Sequence of chain 1.A:
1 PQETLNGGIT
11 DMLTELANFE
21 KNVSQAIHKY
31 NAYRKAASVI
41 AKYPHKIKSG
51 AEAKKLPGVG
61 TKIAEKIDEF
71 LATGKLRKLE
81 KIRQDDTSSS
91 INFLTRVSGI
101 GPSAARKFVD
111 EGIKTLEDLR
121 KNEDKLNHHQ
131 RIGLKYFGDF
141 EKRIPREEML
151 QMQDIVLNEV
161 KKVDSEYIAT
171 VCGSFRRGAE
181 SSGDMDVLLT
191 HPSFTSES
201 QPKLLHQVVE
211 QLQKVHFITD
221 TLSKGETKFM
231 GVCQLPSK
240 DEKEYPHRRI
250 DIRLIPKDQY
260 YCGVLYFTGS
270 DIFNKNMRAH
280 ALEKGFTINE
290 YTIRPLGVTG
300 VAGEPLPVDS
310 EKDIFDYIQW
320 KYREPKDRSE

This protein binds this small molecule.
Small molecule (SMILES): Cc1cn([C@H]2C[C@H](O)[C@@H](COP(=O)(O)NP(=O)(O)OP(=O)(O)O)O2)c(=O)[nH]c1=O

Binding-site contacts:
Ligand atom O2B contacts residue GLY173 of chain 1.A at 3.3 Å.
Ligand atom C2 contacts residue ASP270 of chain 1.A at 3.5 Å.
Ligand atom O2B contacts residue ASP186 of chain 1.A at 3.6 Å.
Ligand atom C6 contacts residue ASP270 of chain 1.A at 3.1 Å.
Ligand atom O1B contacts residue ARG177 of chain 1.A at 2.8 Å (salt-bridge).
Ligand atom O3' contacts residue SER269 of chain 1.A at 3.7 Å.
Ligand atom O1A contacts residue MG1 of chain 1.E at 2.3 Å.
Ligand atom N1 contacts residue ASP270 of chain 1.A at 3.4 Å (salt-bridge).
Ligand atom PG contacts residue SER174 of chain 1.A at 3.5 Å.
Ligand atom O3' contacts residue GLY268 of chain 1.A at 3.1 Å.
Ligand atom C5M contacts residue ASP270 of chain 1.A at 3.4 Å.
Ligand atom PG contacts residue MG1 of chain 1.F at 3.2 Å.
Ligand atom N3A contacts residue MG1 of chain 1.F at 3.6 Å.
Ligand atom N3 contacts residue ASP270 of chain 1.A at 3.5 Å (salt-bridge).
Ligand atom O3B contacts residue MG1 of chain 1.F at 3.5 Å.
Ligand atom PA contacts residue MG1 of chain 1.E at 3.4 Å.
Ligand atom O3B contacts residue SER174 of chain 1.A at 3.5 Å.
Ligand atom PA contacts residue MG1 of chain 1.F at 3.3 Å.
Ligand atom O3' contacts residue ASP270 of chain 1.A at 3.8 Å.
Ligand atom C4 contacts residue ASP270 of chain 1.A at 3.4 Å.
Ligand atom O1A contacts residue ASP184 of chain 1.A at 3.1 Å (salt-bridge).
Ligand atom O3G contacts residue SER174 of chain 1.A at 2.5 Å (h-bond).
Ligand atom O1B contacts residue SER174 of chain 1.A at 3.5 Å (h-bond).
Ligand atom O1G contacts residue ASP184 of chain 1.A at 2.9 Å (salt-bridge).
Ligand atom O1A contacts residue MG1 of chain 1.F at 2.2 Å.
Ligand atom O1A contacts residue ASP186 of chain 1.A at 3.0 Å (salt-bridge).
Ligand atom O1G contacts residue GLY183 of chain 1.A at 3.7 Å.
Ligand atom C5' contacts residue ASP186 of chain 1.A at 3.3 Å.
Ligand atom PB contacts residue SER174 of chain 1.A at 3.7 Å.
Ligand atom O1G contacts residue MG1 of chain 1.F at 1.9 Å.
Ligand atom O2B contacts residue MG1 of chain 1.F at 2.1 Å.
Ligand atom O2B contacts residue SER174 of chain 1.A at 3.0 Å (h-bond).
Ligand atom O3G contacts residue GLY183 of chain 1.A at 2.7 Å (h-bond).
Ligand atom O3G contacts residue SER182 of chain 1.A at 3.3 Å.
Ligand atom PB contacts residue MG1 of chain 1.F at 3.1 Å.
Ligand atom C5 contacts residue ASP270 of chain 1.A at 3.3 Å.
Ligand atom PG contacts residue GLY183 of chain 1.A at 3.6 Å.
Ligand atom O2 contacts residue TYR265 of chain 1.A at 3.2 Å (h-bond).
Ligand atom O3' contacts residue THR267 of chain 1.A at 3.6 Å.
Ligand atom C4' contacts residue PHE266 of chain 1.A at 3.7 Å (hydrophobic).